A protein and the small-molecule ligand that binds it are described below.
Small molecule (SMILES): CC(=O)N[C@@H]1[C@@H](O)[C@H](O)[C@@H](CO)O[C@H]1O

Sequence of chain 1.B:
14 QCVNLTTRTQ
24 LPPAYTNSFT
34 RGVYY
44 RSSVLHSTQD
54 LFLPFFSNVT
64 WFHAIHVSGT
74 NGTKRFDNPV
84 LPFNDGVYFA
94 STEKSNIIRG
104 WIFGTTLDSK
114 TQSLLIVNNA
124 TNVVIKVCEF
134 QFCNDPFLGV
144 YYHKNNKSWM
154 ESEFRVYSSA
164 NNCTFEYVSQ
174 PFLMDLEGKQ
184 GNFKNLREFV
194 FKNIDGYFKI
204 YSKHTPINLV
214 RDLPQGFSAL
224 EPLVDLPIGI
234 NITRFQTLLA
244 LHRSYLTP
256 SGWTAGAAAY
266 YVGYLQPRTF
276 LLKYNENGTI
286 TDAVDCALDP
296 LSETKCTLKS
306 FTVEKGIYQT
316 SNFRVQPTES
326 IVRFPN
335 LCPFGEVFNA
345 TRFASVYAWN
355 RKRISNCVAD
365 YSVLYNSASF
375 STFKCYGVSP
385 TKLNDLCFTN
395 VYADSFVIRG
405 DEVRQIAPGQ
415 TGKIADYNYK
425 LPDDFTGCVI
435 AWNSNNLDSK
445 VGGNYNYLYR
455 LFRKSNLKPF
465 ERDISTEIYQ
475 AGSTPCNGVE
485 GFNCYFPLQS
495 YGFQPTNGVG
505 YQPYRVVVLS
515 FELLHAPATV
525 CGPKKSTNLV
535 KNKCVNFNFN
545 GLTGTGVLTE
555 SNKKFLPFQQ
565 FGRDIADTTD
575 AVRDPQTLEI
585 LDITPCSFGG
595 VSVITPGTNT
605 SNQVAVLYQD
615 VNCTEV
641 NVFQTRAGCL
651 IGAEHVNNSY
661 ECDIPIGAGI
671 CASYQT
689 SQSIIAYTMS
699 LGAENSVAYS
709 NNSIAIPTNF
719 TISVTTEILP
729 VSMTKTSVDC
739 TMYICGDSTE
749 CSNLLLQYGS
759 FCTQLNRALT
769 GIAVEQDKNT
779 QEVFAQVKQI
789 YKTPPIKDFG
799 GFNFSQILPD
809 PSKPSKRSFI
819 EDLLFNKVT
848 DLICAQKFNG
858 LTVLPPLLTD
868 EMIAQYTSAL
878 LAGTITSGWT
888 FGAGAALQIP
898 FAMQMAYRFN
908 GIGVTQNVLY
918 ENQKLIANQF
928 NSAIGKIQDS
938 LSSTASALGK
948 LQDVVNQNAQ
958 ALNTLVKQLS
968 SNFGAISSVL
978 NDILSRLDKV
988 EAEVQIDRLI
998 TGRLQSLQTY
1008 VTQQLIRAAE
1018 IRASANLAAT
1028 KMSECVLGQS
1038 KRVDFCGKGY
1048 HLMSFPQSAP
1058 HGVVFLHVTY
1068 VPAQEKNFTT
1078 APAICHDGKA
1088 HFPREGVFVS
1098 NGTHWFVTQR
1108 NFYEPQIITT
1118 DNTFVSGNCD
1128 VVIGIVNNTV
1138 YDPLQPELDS

Binding-site contacts:
Ligand atom C5 contacts residue SER803 of chain 1.B at 4.0 Å.
Ligand atom C8 contacts residue ASN801 of chain 1.B at 4.3 Å.
Ligand atom C3 contacts residue ASN801 of chain 1.B at 3.8 Å.
Ligand atom C2 contacts residue ASN801 of chain 1.B at 2.5 Å.
Ligand atom C7 contacts residue ASN801 of chain 1.B at 3.2 Å.
Ligand atom C5 contacts residue ASN801 of chain 1.B at 3.7 Å.
Ligand atom O5 contacts residue SER803 of chain 1.B at 3.9 Å.
Ligand atom C1 contacts residue SER803 of chain 1.B at 3.5 Å.
Ligand atom C4 contacts residue ASN801 of chain 1.B at 4.2 Å.
Ligand atom O5 contacts residue ASN801 of chain 1.B at 2.4 Å (h-bond).
Ligand atom C1 contacts residue ASN801 of chain 1.B at 1.4 Å.
Ligand atom N2 contacts residue ASN801 of chain 1.B at 2.9 Å (h-bond).
Ligand atom O7 contacts residue ASN801 of chain 1.B at 3.2 Å (h-bond).